Binding-site contacts:
Ligand atom O7 contacts residue ASN234 of chain 1.A at 3.0 Å (h-bond).
Ligand atom O7 contacts residue ILE233 of chain 1.A at 3.7 Å.
Ligand atom C8 contacts residue GLY232 of chain 1.A at 3.1 Å.
Ligand atom C1 contacts residue ASN234 of chain 1.A at 3.3 Å.
Ligand atom C6 contacts residue ASN234 of chain 1.A at 3.4 Å.
Ligand atom C2 contacts residue ASN234 of chain 1.A at 3.7 Å.
Ligand atom N2 contacts residue ASN234 of chain 1.A at 4.3 Å.
Ligand atom O7 contacts residue GLY232 of chain 1.A at 3.3 Å (h-bond).
Ligand atom C5 contacts residue ASN234 of chain 1.A at 3.4 Å.
Ligand atom O5 contacts residue ASN234 of chain 1.A at 2.5 Å (h-bond).
Ligand atom C4 contacts residue ASN234 of chain 1.A at 4.1 Å.
Ligand atom C7 contacts residue GLY232 of chain 1.A at 3.6 Å.
Ligand atom O6 contacts residue ASN234 of chain 1.A at 2.3 Å (h-bond).
Ligand atom C7 contacts residue ASN234 of chain 1.A at 4.0 Å.

Sequence of chain 1.A:
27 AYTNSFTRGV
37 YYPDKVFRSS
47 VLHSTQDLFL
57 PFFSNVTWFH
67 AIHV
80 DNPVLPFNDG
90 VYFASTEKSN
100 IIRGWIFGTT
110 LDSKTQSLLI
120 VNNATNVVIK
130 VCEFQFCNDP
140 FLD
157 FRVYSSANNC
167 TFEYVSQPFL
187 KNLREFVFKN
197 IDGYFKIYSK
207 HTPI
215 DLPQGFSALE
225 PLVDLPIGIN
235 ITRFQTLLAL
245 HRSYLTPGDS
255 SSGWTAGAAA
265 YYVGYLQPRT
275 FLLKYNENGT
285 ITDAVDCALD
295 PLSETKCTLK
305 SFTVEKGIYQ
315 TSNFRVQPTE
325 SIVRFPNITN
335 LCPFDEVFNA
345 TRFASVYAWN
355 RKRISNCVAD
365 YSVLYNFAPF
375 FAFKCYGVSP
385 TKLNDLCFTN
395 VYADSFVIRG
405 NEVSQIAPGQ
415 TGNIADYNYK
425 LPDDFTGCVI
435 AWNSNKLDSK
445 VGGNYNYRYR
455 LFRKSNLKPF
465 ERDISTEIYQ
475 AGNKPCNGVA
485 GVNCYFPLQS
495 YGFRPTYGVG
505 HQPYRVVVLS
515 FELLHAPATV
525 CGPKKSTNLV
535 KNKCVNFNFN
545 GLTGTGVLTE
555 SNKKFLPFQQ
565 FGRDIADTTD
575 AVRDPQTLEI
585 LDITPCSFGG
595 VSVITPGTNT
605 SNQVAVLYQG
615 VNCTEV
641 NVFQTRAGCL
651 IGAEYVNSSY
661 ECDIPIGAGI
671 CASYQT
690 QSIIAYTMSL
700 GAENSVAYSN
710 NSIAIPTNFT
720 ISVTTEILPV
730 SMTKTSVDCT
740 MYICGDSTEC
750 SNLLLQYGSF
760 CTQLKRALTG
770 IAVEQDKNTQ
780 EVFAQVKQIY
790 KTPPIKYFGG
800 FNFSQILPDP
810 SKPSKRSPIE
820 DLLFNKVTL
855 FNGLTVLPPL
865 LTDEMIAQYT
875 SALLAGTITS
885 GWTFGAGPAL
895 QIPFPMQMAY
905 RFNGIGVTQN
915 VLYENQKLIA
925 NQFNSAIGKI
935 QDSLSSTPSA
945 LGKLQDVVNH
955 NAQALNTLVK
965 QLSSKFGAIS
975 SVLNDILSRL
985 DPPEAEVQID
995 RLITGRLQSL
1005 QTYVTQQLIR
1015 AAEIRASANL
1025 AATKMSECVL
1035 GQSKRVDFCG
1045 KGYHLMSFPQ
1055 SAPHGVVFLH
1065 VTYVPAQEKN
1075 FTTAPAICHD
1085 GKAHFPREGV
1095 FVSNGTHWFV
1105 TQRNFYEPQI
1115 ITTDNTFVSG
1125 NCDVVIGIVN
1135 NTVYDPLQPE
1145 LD

A protein and the small-molecule ligand that binds it are described below.
Small molecule (SMILES): CC(=O)N[C@@H]1[C@@H](O)[C@H](O)[C@@H](CO)O[C@H]1O